Sequence of chain 1.A:
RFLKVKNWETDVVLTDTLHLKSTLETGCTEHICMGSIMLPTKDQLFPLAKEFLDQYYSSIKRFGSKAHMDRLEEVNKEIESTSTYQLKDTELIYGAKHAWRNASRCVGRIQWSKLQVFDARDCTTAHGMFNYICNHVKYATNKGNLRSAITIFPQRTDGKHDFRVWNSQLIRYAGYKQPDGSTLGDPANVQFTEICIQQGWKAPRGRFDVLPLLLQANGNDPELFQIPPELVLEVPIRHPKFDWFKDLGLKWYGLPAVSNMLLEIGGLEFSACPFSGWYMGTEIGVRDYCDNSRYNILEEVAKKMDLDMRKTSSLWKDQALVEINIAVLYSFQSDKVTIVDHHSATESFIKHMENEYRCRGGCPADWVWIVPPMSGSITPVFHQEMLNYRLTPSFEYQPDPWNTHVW

Binding-site contacts:
Ligand atom C09 contacts residue HEM1 of chain 1.C at 3.4 Å.
Ligand atom N28 contacts residue H4B1 of chain 1.D at 3.9 Å.
Ligand atom C21 contacts residue HEM1 of chain 1.C at 3.5 Å.
Ligand atom C09 contacts residue GLU296 of chain 1.A at 3.5 Å.
Ligand atom N02 contacts residue TYR292 of chain 1.A at 3.6 Å.
Ligand atom C02 contacts residue TRP291 of chain 1.A at 3.9 Å (hydrophobic).
Ligand atom C24 contacts residue TYR410 of chain 1.A at 3.6 Å (hydrophobic).
Ligand atom C11 contacts residue HEM1 of chain 1.C at 3.3 Å.
Ligand atom C10 contacts residue HEM1 of chain 1.C at 3.8 Å.
Ligand atom C03 contacts residue HEM1 of chain 1.C at 3.4 Å.
Ligand atom C08 contacts residue VAL271 of chain 1.A at 3.8 Å (hydrophobic).
Ligand atom C11 contacts residue PHE288 of chain 1.A at 3.9 Å (hydrophobic).
Ligand atom C23 contacts residue ASN273 of chain 1.A at 3.8 Å.
Ligand atom N02 contacts residue TRP291 of chain 1.A at 2.8 Å (h-bond).
Ligand atom C23 contacts residue TYR410 of chain 1.A at 3.9 Å (hydrophobic).
Ligand atom C05 contacts residue HEM1 of chain 1.C at 3.9 Å.
Ligand atom N02 contacts residue PRO269 of chain 1.A at 3.7 Å.
Ligand atom C08 contacts residue HEM1 of chain 1.C at 3.7 Å.
Ligand atom C02 contacts residue HEM1 of chain 1.C at 3.6 Å.
Ligand atom C06 contacts residue HEM1 of chain 1.C at 3.6 Å.
Ligand atom C06 contacts residue VAL271 of chain 1.A at 3.5 Å (hydrophobic).
Ligand atom N28 contacts residue TRP382 of chain 1.A at 3.9 Å.
Ligand atom N02 contacts residue GLU296 of chain 1.A at 2.8 Å (salt-bridge).
Ligand atom C04 contacts residue HEM1 of chain 1.C at 3.7 Å.
Ligand atom C07 contacts residue VAL271 of chain 1.A at 3.2 Å (hydrophobic).
Ligand atom O13 contacts residue VAL271 of chain 1.A at 3.5 Å.
Ligand atom C26 contacts residue HEM1 of chain 1.C at 3.2 Å.
Ligand atom C24 contacts residue HEM1 of chain 1.C at 3.7 Å.
Ligand atom N01 contacts residue GLU296 of chain 1.A at 2.7 Å (salt-bridge).
Ligand atom C25 contacts residue HEM1 of chain 1.C at 3.4 Å.
Ligand atom C07 contacts residue HEM1 of chain 1.C at 3.7 Å.
Ligand atom C02 contacts residue GLU296 of chain 1.A at 3.5 Å.
Ligand atom N01 contacts residue HEM1 of chain 1.C at 3.7 Å.
Ligand atom C11 contacts residue GLY290 of chain 1.A at 3.9 Å.
Ligand atom C22 contacts residue HEM1 of chain 1.C at 3.8 Å.
Ligand atom C12 contacts residue HEM1 of chain 1.C at 3.3 Å.
Ligand atom C10 contacts residue GLU296 of chain 1.A at 3.5 Å.
Ligand atom C27 contacts residue TRP382 of chain 1.A at 3.8 Å (hydrophobic).
Ligand atom N02 contacts residue HEM1 of chain 1.C at 3.6 Å.
Ligand atom C06 contacts residue PHE288 of chain 1.A at 3.8 Å (hydrophobic).

The small molecule below binds the protein below.
Small molecule (SMILES): CNCc1cccc(OCc2ccc3c(C)cc(N)nc3c2)c1